Sequence of chain 1.E:
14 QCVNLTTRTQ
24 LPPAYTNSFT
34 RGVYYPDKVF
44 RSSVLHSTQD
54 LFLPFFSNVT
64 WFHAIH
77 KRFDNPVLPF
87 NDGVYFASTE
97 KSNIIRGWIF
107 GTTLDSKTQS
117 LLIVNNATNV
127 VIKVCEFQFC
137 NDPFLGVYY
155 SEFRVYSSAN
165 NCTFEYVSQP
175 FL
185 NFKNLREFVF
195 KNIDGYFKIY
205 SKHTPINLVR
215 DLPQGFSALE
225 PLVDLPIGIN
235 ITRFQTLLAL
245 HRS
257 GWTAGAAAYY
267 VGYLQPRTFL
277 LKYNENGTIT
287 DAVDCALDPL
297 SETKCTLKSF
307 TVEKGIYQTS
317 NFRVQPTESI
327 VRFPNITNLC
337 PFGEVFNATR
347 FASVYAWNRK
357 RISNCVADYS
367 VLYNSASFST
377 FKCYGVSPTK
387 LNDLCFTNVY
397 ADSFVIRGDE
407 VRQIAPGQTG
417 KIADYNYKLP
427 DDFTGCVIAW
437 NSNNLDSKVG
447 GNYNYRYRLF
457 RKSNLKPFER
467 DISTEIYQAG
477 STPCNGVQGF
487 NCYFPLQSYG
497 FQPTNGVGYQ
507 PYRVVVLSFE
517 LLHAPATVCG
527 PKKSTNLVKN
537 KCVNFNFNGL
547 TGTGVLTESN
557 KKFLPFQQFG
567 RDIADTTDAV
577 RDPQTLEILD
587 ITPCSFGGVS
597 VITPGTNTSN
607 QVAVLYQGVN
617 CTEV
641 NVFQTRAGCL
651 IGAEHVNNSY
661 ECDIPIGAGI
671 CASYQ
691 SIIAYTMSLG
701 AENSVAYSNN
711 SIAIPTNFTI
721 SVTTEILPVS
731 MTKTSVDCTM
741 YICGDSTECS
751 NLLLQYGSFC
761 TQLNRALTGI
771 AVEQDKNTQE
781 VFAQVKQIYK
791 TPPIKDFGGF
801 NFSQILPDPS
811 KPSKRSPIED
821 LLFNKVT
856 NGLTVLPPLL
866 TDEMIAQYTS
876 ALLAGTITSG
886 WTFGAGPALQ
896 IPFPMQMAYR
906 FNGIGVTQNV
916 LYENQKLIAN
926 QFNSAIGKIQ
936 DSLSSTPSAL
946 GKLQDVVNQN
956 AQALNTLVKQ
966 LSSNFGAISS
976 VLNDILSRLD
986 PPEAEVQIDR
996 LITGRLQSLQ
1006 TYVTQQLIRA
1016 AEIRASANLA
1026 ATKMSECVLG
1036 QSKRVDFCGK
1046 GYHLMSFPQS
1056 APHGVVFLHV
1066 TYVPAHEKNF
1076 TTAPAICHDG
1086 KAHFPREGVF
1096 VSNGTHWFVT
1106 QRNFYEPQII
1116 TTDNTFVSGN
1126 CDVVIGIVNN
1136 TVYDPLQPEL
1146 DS

The protein below binds the small molecule below.
Small molecule (SMILES): CC(=O)N[C@@H]1[C@@H](O)[C@H](O)[C@@H](CO)O[C@H]1O

Sequence of chain 1.D:
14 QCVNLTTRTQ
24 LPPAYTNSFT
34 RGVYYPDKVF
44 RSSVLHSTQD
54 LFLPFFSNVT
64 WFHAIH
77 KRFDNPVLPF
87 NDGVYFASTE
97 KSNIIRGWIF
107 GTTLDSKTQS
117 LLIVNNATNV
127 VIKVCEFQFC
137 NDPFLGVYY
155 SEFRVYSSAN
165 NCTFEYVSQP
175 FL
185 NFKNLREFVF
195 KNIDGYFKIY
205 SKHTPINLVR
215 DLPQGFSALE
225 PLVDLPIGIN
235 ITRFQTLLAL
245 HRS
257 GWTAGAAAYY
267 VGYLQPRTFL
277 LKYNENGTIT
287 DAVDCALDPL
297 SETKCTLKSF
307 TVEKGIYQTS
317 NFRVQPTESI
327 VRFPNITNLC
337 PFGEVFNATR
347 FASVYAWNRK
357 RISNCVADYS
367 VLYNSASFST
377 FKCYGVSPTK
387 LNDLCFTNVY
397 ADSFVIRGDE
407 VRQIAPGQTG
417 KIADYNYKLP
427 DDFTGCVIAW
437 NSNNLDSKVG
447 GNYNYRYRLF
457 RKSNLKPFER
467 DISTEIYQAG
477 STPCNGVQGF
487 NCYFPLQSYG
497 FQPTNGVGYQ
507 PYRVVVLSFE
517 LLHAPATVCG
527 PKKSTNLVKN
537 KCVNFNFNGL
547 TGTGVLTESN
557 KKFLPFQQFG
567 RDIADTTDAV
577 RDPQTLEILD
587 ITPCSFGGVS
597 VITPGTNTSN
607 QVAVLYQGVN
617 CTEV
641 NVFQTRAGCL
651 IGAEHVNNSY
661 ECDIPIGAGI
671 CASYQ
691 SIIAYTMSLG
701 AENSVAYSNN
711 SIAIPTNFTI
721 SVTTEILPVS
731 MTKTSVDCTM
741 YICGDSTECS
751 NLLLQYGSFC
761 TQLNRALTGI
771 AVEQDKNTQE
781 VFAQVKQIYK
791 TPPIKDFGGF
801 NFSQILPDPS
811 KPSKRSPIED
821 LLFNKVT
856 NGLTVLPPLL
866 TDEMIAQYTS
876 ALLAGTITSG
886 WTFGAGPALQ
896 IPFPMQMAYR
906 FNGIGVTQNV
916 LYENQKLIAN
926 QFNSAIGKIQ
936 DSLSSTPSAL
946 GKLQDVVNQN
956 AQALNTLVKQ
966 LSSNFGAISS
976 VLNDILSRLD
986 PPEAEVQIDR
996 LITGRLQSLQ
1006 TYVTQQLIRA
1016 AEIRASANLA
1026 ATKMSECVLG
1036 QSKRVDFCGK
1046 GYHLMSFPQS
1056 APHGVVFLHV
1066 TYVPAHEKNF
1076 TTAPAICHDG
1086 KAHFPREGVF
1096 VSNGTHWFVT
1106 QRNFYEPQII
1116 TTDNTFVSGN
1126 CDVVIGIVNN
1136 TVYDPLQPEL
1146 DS

Binding-site contacts:
Ligand atom C5 contacts residue THR236 of chain 1.E at 3.8 Å.
Ligand atom O7 contacts residue ASN234 of chain 1.E at 3.3 Å (h-bond).
Ligand atom C4 contacts residue ASN234 of chain 1.E at 4.2 Å.
Ligand atom C8 contacts residue ASN234 of chain 1.E at 4.4 Å.
Ligand atom C8 contacts residue GLU465 of chain 1.D at 3.9 Å.
Ligand atom C1 contacts residue ASN234 of chain 1.E at 1.4 Å.
Ligand atom O5 contacts residue ASN234 of chain 1.E at 2.4 Å (h-bond).
Ligand atom C6 contacts residue THR236 of chain 1.E at 4.0 Å.
Ligand atom N2 contacts residue ASN234 of chain 1.E at 2.9 Å (h-bond).
Ligand atom C2 contacts residue ASN234 of chain 1.E at 2.4 Å.
Ligand atom O5 contacts residue THR236 of chain 1.E at 3.7 Å.
Ligand atom O5 contacts residue THR108 of chain 1.E at 3.8 Å.
Ligand atom C1 contacts residue THR236 of chain 1.E at 4.2 Å.
Ligand atom C1 contacts residue THR108 of chain 1.E at 4.3 Å.
Ligand atom C3 contacts residue ASN234 of chain 1.E at 3.8 Å.
Ligand atom C5 contacts residue ASN234 of chain 1.E at 3.7 Å.
Ligand atom C7 contacts residue ASN234 of chain 1.E at 3.3 Å.